A small-molecule ligand and the protein it binds are described below.
Small molecule (SMILES): CC(=O)N[C@@H]1[C@@H](O)[C@H](O)[C@@H](CO)O[C@H]1O

Sequence of chain 28.E:
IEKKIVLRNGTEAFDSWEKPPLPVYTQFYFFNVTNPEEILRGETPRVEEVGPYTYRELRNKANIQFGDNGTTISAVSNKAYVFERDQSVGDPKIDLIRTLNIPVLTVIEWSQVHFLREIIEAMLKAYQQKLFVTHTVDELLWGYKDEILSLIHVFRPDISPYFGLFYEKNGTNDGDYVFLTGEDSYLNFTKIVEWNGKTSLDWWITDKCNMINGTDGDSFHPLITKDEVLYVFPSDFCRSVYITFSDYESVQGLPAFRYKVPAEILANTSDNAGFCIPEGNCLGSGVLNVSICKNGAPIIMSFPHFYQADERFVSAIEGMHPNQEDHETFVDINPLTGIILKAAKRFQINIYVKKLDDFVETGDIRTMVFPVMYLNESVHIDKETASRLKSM

Binding-site contacts:
Ligand atom C1 contacts residue ASN21 of chain 28.E at 1.4 Å.
Ligand atom N2 contacts residue ASN21 of chain 28.E at 3.3 Å (h-bond).
Ligand atom O5 contacts residue ASN21 of chain 28.E at 2.5 Å (h-bond).
Ligand atom C5 contacts residue ASN21 of chain 28.E at 3.3 Å.
Ligand atom C3 contacts residue ASN21 of chain 28.E at 3.7 Å.
Ligand atom C2 contacts residue ASN21 of chain 28.E at 2.5 Å.
Ligand atom O6 contacts residue ASN21 of chain 28.E at 4.3 Å.
Ligand atom C4 contacts residue ASN21 of chain 28.E at 3.8 Å.
Ligand atom C6 contacts residue ASN21 of chain 28.E at 3.3 Å.
Ligand atom O7 contacts residue ASN21 of chain 28.E at 4.0 Å.
Ligand atom C7 contacts residue ASN21 of chain 28.E at 4.0 Å.